Sequence of chain 1.C:
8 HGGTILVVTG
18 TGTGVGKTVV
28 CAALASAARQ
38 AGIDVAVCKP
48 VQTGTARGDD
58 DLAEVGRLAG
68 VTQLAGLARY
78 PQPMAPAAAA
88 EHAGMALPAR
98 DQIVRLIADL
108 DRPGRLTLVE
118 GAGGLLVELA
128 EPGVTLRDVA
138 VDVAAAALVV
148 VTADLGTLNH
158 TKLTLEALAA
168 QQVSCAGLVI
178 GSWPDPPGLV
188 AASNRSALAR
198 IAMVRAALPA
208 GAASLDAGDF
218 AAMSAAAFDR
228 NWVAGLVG

A protein and the small-molecule ligand that binds it are described below.
Small molecule (SMILES): Nc1ccn([C@@H]2O[C@H](CO)[C@@H](O)[C@H]2O)c(=O)n1

Binding-site contacts:
Ligand atom N3 contacts residue ALA209 of chain 1.C at 2.9 Å (h-bond).
Ligand atom O5' contacts residue GLY21 of chain 1.C at 3.6 Å (h-bond).
Ligand atom N3 contacts residue GLY208 of chain 1.C at 3.1 Å (h-bond).
Ligand atom N4 contacts residue PRO206 of chain 1.C at 2.9 Å (h-bond).
Ligand atom C6 contacts residue VAL26 of chain 1.C at 4.0 Å (hydrophobic).
Ligand atom C2 contacts residue ALA209 of chain 1.C at 3.5 Å (hydrophobic).
Ligand atom C4 contacts residue PRO206 of chain 1.C at 3.8 Å (hydrophobic).
Ligand atom C5 contacts residue SER179 of chain 1.C at 4.0 Å.
Ligand atom C4 contacts residue ALA209 of chain 1.C at 3.9 Å (hydrophobic).
Ligand atom N4 contacts residue GLY178 of chain 1.C at 2.9 Å (h-bond).
Ligand atom C2' contacts residue VAL26 of chain 1.C at 4.0 Å (hydrophobic).
Ligand atom C5 contacts residue VAL26 of chain 1.C at 4.1 Å (hydrophobic).
Ligand atom O5' contacts residue GLY23 of chain 1.C at 4.2 Å.
Ligand atom N4 contacts residue ALA209 of chain 1.C at 3.9 Å.
Ligand atom O2' contacts residue GLU61 of chain 1.C at 4.0 Å.
Ligand atom N1 contacts residue VAL26 of chain 1.C at 4.0 Å.
Ligand atom C4 contacts residue VAL26 of chain 1.C at 4.2 Å (hydrophobic).
Ligand atom O2' contacts residue ALA210 of chain 1.C at 3.0 Å.
Ligand atom C1' contacts residue ALA210 of chain 1.C at 3.9 Å (hydrophobic).
Ligand atom N4 contacts residue ALA207 of chain 1.C at 4.1 Å.
Ligand atom N4 contacts residue LEU205 of chain 1.C at 3.8 Å.
Ligand atom C2 contacts residue ALA210 of chain 1.C at 3.5 Å (hydrophobic).
Ligand atom C4 contacts residue SER179 of chain 1.C at 4.1 Å.
Ligand atom C5 contacts residue GLY178 of chain 1.C at 3.9 Å.
Ligand atom N3 contacts residue ALA207 of chain 1.C at 4.0 Å.
Ligand atom C2 contacts residue GLY208 of chain 1.C at 3.5 Å.
Ligand atom O2 contacts residue ALA209 of chain 1.C at 3.2 Å (h-bond).
Ligand atom O2 contacts residue ALA210 of chain 1.C at 3.0 Å (h-bond).
Ligand atom N3 contacts residue PRO206 of chain 1.C at 3.8 Å.
Ligand atom N4 contacts residue GLY208 of chain 1.C at 4.3 Å.
Ligand atom C2 contacts residue VAL26 of chain 1.C at 4.3 Å (hydrophobic).
Ligand atom O2 contacts residue GLY208 of chain 1.C at 3.1 Å.
Ligand atom N4 contacts residue VAL26 of chain 1.C at 4.2 Å.
Ligand atom N3 contacts residue ALA210 of chain 1.C at 3.7 Å.
Ligand atom N4 contacts residue SER179 of chain 1.C at 3.8 Å.
Ligand atom C2' contacts residue GLU61 of chain 1.C at 4.4 Å.
Ligand atom C2' contacts residue ALA210 of chain 1.C at 3.4 Å (hydrophobic).
Ligand atom C4 contacts residue GLY178 of chain 1.C at 3.8 Å.
Ligand atom N1 contacts residue ALA210 of chain 1.C at 4.1 Å.
Ligand atom C4 contacts residue GLY208 of chain 1.C at 4.0 Å.